Sequence of chain 31.F:
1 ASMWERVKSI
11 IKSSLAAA

Sequence of chain 36.C:
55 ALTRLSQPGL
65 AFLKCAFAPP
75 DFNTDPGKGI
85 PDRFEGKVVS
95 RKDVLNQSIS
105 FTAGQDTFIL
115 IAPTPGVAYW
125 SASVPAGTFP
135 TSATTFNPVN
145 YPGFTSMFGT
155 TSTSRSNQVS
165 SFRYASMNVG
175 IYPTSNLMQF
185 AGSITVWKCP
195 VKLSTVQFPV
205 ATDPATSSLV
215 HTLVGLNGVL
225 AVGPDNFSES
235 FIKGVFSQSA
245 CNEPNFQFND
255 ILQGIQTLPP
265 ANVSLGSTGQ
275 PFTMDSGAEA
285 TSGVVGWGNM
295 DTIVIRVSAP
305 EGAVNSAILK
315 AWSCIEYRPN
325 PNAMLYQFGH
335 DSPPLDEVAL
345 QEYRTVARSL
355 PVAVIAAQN

Binding-site contacts:
Ligand atom C2 contacts residue C6 of chain 36.G at 3.4 Å.
Ligand atom N3 contacts residue C6 of chain 36.G at 3.2 Å (h-bond).
Ligand atom O2 contacts residue U1 of chain 36.G at 2.9 Å (h-bond).
Ligand atom OP1 contacts residue LYS68 of chain 31.C at 3.2 Å (salt-bridge).
Ligand atom N1 contacts residue U2 of chain 36.G at 2.8 Å.
Ligand atom N3 contacts residue U1 of chain 36.G at 3.8 Å.
Ligand atom N3 contacts residue A4 of chain 36.G at 3.8 Å.
Ligand atom O2 contacts residue C6 of chain 36.G at 2.9 Å (h-bond).
Ligand atom C2 contacts residue U2 of chain 36.G at 3.6 Å.
Ligand atom C6 contacts residue A4 of chain 36.G at 3.7 Å.
Ligand atom N3 contacts residue GLN61 of chain 31.C at 3.6 Å.
Ligand atom C6 contacts residue U2 of chain 36.G at 3.4 Å.
Ligand atom O2' contacts residue LEU64 of chain 31.C at 3.9 Å.
Ligand atom N3 contacts residue U1 of chain 36.G at 3.9 Å.
Ligand atom O2' contacts residue THR57 of chain 31.C at 3.2 Å.
Ligand atom C4 contacts residue U5 of chain 36.G at 3.7 Å.
Ligand atom N1 contacts residue U3 of chain 36.G at 3.8 Å.
Ligand atom O4 contacts residue U5 of chain 36.G at 2.8 Å (h-bond).
Ligand atom N3 contacts residue U5 of chain 36.G at 3.6 Å.
Ligand atom O4 contacts residue U1 of chain 36.G at 2.8 Å (h-bond).
Ligand atom C2 contacts residue A4 of chain 36.G at 3.9 Å.
Ligand atom O2 contacts residue U2 of chain 36.G at 3.6 Å.
Ligand atom N6 contacts residue U2 of chain 36.G at 2.6 Å (h-bond).
Ligand atom C6 contacts residue U5 of chain 36.G at 3.6 Å.
Ligand atom O4 contacts residue A4 of chain 36.G at 2.6 Å (h-bond).
Ligand atom C4 contacts residue A4 of chain 36.G at 3.2 Å.
Ligand atom OP1 contacts residue LYS12 of chain 31.F at 3.9 Å.
Ligand atom C2 contacts residue GLN61 of chain 31.C at 3.9 Å.
Ligand atom N3 contacts residue U2 of chain 36.G at 3.6 Å.
Ligand atom OP1 contacts residue LEU56 of chain 31.C at 2.8 Å.
Ligand atom OP1 contacts residue LYS8 of chain 31.F at 3.1 Å.
Ligand atom C5 contacts residue A4 of chain 36.G at 2.8 Å.
Ligand atom OP2 contacts residue LYS8 of chain 31.F at 3.8 Å.
Ligand atom C2 contacts residue U3 of chain 36.G at 3.8 Å.
Ligand atom OP1 contacts residue PHE76 of chain 31.C at 3.7 Å.
Ligand atom N1 contacts residue U5 of chain 36.G at 3.7 Å.
Ligand atom C5 contacts residue U5 of chain 36.G at 3.9 Å.
Ligand atom C4 contacts residue U1 of chain 36.G at 3.7 Å.
Ligand atom C2 contacts residue U1 of chain 36.G at 3.9 Å.
Ligand atom O2 contacts residue GLN61 of chain 31.C at 3.9 Å.

Sequence of chain 31.C:
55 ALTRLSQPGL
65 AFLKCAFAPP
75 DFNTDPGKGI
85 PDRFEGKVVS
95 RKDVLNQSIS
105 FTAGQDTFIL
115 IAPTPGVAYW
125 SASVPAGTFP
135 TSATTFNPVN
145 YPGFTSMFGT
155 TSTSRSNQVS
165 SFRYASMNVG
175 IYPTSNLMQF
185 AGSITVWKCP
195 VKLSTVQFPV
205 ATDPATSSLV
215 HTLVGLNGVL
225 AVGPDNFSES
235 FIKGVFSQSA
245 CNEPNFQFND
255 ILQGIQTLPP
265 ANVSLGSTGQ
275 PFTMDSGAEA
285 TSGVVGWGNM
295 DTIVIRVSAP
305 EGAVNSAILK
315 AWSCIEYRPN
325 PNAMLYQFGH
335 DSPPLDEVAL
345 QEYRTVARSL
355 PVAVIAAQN

This protein binds this small molecule.
Small molecule (SMILES): Nc1ccn([C@@H]2O[C@H](CO[P](=O)(O)O[C@H]3[C@@H](O)[C@H](n4ccc(=O)[nH]c4=O)O[C@@H]3CO[P](=O)(O)O[C@H]3[C@@H](O)[C@H](n4cnc5c(N)ncnc54)O[C@@H]3CO)[C@@H](O[P](=O)(O)OC[C@H]3O[C@@H](n4ccc(=O)[nH]c4=O)[C@H](O)[C@@H]3O)[C@H]2O)c(=O)n1.O=c1ccn([C@@H]2O[C@H](CO[P](=O)(O)O[C@H]3[C@@H](O)[C@H](n4ccc(=O)[nH]c4=O)O[C@@H]3CO[P](=O)(O)O[C@H]3[C@@H](O)[C@H](n4ccc(=O)[nH]c4=O)O[C@@H]3CO)[C@@H](O)[C@H]2O)c(=O)[nH]1